Binding-site contacts:
Ligand atom C8 contacts residue ASN288 of chain 1.A at 4.1 Å.
Ligand atom C2 contacts residue ASN267 of chain 1.A at 4.5 Å.
Ligand atom C1 contacts residue ASN267 of chain 1.A at 4.0 Å.
Ligand atom C1 contacts residue ASN288 of chain 1.A at 1.4 Å.
Ligand atom O5 contacts residue ASN267 of chain 1.A at 3.9 Å.
Ligand atom C7 contacts residue ASN288 of chain 1.A at 3.2 Å.
Ligand atom O6 contacts residue ALA291 of chain 1.A at 4.1 Å.
Ligand atom C3 contacts residue ASN288 of chain 1.A at 3.8 Å.
Ligand atom O7 contacts residue ASN267 of chain 1.A at 4.4 Å.
Ligand atom C6 contacts residue ALA291 of chain 1.A at 4.2 Å (hydrophobic).
Ligand atom C6 contacts residue THR290 of chain 1.A at 4.2 Å.
Ligand atom C1 contacts residue THR290 of chain 1.A at 4.4 Å.
Ligand atom C1 contacts residue ALA291 of chain 1.A at 4.1 Å (hydrophobic).
Ligand atom O7 contacts residue ASN288 of chain 1.A at 3.4 Å (h-bond).
Ligand atom O5 contacts residue THR290 of chain 1.A at 4.3 Å.
Ligand atom C4 contacts residue ASN288 of chain 1.A at 4.2 Å.
Ligand atom C2 contacts residue ASN288 of chain 1.A at 2.4 Å.
Ligand atom C5 contacts residue ALA291 of chain 1.A at 4.4 Å (hydrophobic).
Ligand atom N2 contacts residue ASN288 of chain 1.A at 2.8 Å (h-bond).
Ligand atom O5 contacts residue ALA291 of chain 1.A at 3.3 Å.
Ligand atom O5 contacts residue ASN288 of chain 1.A at 2.4 Å (h-bond).
Ligand atom C5 contacts residue ASN288 of chain 1.A at 3.7 Å.
Ligand atom C5 contacts residue THR290 of chain 1.A at 4.1 Å.

The small molecule below binds the protein below.
Small molecule (SMILES): CC(=O)N[C@@H]1[C@@H](O)[C@H](O)[C@@H](CO)O[C@H]1O

Sequence of chain 1.A:
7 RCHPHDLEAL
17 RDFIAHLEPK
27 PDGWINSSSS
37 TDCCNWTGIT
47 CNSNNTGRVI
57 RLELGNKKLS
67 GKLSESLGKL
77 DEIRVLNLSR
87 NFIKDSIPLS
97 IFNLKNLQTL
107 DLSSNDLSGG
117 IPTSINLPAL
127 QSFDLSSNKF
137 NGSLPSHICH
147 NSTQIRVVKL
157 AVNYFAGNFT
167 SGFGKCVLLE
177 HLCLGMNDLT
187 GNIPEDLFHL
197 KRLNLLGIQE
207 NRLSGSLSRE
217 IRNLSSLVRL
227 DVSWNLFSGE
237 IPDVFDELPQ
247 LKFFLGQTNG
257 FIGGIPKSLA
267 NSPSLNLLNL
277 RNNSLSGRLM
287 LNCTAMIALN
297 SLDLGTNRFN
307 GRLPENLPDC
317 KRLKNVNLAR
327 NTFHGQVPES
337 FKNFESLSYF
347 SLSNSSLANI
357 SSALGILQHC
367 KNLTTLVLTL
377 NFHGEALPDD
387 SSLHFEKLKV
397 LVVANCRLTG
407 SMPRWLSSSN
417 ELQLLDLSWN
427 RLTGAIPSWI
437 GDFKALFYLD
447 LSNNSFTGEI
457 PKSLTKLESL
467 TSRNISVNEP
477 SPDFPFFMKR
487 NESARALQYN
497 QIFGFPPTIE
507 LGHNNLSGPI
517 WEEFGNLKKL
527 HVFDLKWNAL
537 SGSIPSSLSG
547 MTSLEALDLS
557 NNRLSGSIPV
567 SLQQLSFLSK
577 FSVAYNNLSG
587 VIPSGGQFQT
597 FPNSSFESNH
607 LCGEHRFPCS